Binding-site contacts:
Ligand atom CG contacts residue ALA426 of chain 2.A at 4.1 Å (hydrophobic).
Ligand atom N contacts residue SER343 of chain 2.A at 2.8 Å (h-bond).
Ligand atom N contacts residue PRO424 of chain 2.A at 3.6 Å.
Ligand atom CA contacts residue THR460 of chain 2.A at 3.2 Å.
Ligand atom OXT contacts residue SER343 of chain 2.A at 3.6 Å.
Ligand atom O contacts residue ASN463 of chain 2.A at 3.0 Å (h-bond).
Ligand atom CB contacts residue THR382 of chain 2.A at 3.7 Å.
Ligand atom OD2 contacts residue GLN425 of chain 2.A at 3.9 Å.
Ligand atom OD2 contacts residue GLY427 of chain 2.A at 2.8 Å (h-bond).
Ligand atom CG contacts residue ARG459 of chain 2.A at 3.3 Å.
Ligand atom CG contacts residue ASP456 of chain 2.A at 3.8 Å.
Ligand atom N contacts residue THR460 of chain 2.A at 3.4 Å (h-bond).
Ligand atom CA contacts residue SER343 of chain 2.A at 3.9 Å.
Ligand atom OXT contacts residue THR460 of chain 2.A at 4.1 Å.
Ligand atom O contacts residue SER345 of chain 2.A at 2.8 Å (h-bond).
Ligand atom OD2 contacts residue ALA426 of chain 2.A at 3.0 Å (h-bond).
Ligand atom CG contacts residue THR382 of chain 2.A at 3.6 Å.
Ligand atom OD1 contacts residue GLY427 of chain 2.A at 3.3 Å.
Ligand atom CA contacts residue ASP456 of chain 2.A at 3.5 Å.
Ligand atom C contacts residue SER343 of chain 2.A at 4.0 Å.
Ligand atom N contacts residue ILE423 of chain 2.A at 3.0 Å (h-bond).
Ligand atom OD2 contacts residue ILE423 of chain 2.A at 3.5 Å (h-bond).
Ligand atom OXT contacts residue ILE423 of chain 2.A at 3.3 Å (h-bond).
Ligand atom OD2 contacts residue ARG459 of chain 2.A at 3.2 Å (salt-bridge).
Ligand atom OD1 contacts residue ARG459 of chain 2.A at 2.9 Å (salt-bridge).
Ligand atom CG contacts residue GLY427 of chain 2.A at 3.3 Å.
Ligand atom OD2 contacts residue ASP456 of chain 2.A at 3.5 Å (salt-bridge).
Ligand atom OXT contacts residue SER344 of chain 2.A at 3.4 Å.
Ligand atom C contacts residue THR460 of chain 2.A at 3.3 Å.
Ligand atom OD1 contacts residue THR382 of chain 2.A at 2.7 Å (h-bond).
Ligand atom N contacts residue ASP456 of chain 2.A at 2.8 Å (salt-bridge).
Ligand atom OXT contacts residue GLY422 of chain 2.A at 3.1 Å.
Ligand atom OXT contacts residue SER345 of chain 2.A at 2.8 Å (h-bond).
Ligand atom CA contacts residue ILE423 of chain 2.A at 3.8 Å (hydrophobic).
Ligand atom C contacts residue SER345 of chain 2.A at 3.6 Å.
Ligand atom C contacts residue ASN463 of chain 2.A at 3.9 Å.
Ligand atom O contacts residue THR460 of chain 2.A at 3.4 Å (h-bond).
Ligand atom CB contacts residue ILE423 of chain 2.A at 3.8 Å (hydrophobic).
Ligand atom CB contacts residue ASN463 of chain 2.A at 4.0 Å.
Ligand atom CB contacts residue ALA421 of chain 2.A at 3.9 Å (hydrophobic).

Sequence of chain 2.A:
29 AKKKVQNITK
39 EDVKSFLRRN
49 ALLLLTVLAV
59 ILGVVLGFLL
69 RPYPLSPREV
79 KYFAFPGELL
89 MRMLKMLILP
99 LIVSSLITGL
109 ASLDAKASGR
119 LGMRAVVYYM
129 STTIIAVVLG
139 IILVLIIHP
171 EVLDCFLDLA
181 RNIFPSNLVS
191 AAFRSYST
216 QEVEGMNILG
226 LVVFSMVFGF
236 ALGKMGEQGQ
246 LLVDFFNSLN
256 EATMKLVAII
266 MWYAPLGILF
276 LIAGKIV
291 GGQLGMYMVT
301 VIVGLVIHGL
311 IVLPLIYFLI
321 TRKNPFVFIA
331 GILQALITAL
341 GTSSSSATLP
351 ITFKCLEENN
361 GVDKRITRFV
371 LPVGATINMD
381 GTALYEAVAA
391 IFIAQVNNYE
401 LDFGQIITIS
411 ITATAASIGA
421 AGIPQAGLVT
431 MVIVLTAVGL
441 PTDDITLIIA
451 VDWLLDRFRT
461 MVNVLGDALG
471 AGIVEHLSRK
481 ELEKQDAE

This protein binds this small molecule.
Small molecule (SMILES): N[C@@H](CC(=O)O)C(=O)O